Sequence of chain 1.B:
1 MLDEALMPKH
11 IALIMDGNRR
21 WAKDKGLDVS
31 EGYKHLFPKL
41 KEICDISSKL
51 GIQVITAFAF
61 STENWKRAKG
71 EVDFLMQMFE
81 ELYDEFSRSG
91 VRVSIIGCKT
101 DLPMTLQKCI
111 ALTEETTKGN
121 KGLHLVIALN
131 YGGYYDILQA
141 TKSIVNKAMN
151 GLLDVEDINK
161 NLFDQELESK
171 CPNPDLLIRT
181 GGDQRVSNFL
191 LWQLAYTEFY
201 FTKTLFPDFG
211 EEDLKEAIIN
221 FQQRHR

Binding-site contacts:
Ligand atom O2 contacts residue ASN18 of chain 1.B at 3.4 Å (h-bond).
Ligand atom O2 contacts residue ASP16 of chain 1.B at 3.8 Å.
Ligand atom S9 contacts residue ASP16 of chain 1.B at 3.5 Å (salt-bridge).
Ligand atom O4 contacts residue ASP16 of chain 1.B at 2.6 Å (salt-bridge).
Ligand atom O8 contacts residue ASP16 of chain 1.B at 2.8 Å (salt-bridge).
Ligand atom O2 contacts residue ARG19 of chain 1.B at 3.1 Å (salt-bridge).
Ligand atom O4 contacts residue MG1 of chain 1.F at 2.1 Å.
Ligand atom P1 contacts residue ARG20 of chain 1.B at 3.5 Å.
Ligand atom O5 contacts residue GLY17 of chain 1.B at 3.3 Å.
Ligand atom P1 contacts residue MG1 of chain 1.F at 3.4 Å.
Ligand atom O8 contacts residue ARG67 of chain 1.B at 2.8 Å (salt-bridge).
Ligand atom O7 contacts residue ARG19 of chain 1.B at 3.3 Å (salt-bridge).
Ligand atom O4 contacts residue ARG20 of chain 1.B at 2.9 Å (salt-bridge).
Ligand atom C10 contacts residue ASP16 of chain 1.B at 3.5 Å.
Ligand atom O6 contacts residue MG1 of chain 1.F at 3.9 Å.
Ligand atom O8 contacts residue IPR1 of chain 1.H at 3.9 Å.
Ligand atom C13 contacts residue ALA59 of chain 1.B at 3.2 Å (hydrophobic).
Ligand atom O5 contacts residue ARG19 of chain 1.B at 3.5 Å (salt-bridge).
Ligand atom O8 contacts residue MG1 of chain 1.F at 2.3 Å.
Ligand atom C12 contacts residue ALA59 of chain 1.B at 3.5 Å (hydrophobic).
Ligand atom O7 contacts residue TYR33 of chain 1.B at 3.3 Å (h-bond).
Ligand atom P3 contacts residue ASP16 of chain 1.B at 3.5 Å.
Ligand atom O5 contacts residue ARG20 of chain 1.B at 2.6 Å (salt-bridge).
Ligand atom C14 contacts residue LEU36 of chain 1.B at 3.8 Å (hydrophobic).
Ligand atom C10 contacts residue MET15 of chain 1.B at 3.5 Å (hydrophobic).
Ligand atom O5 contacts residue ASN18 of chain 1.B at 3.7 Å.
Ligand atom O4 contacts residue GLY17 of chain 1.B at 3.8 Å.
Ligand atom O6 contacts residue ARG19 of chain 1.B at 3.0 Å (salt-bridge).
Ligand atom S9 contacts residue MET15 of chain 1.B at 3.7 Å.
Ligand atom O2 contacts residue GLY17 of chain 1.B at 3.8 Å.
Ligand atom P1 contacts residue ASP16 of chain 1.B at 3.7 Å.
Ligand atom P3 contacts residue MG1 of chain 1.F at 3.6 Å.
Ligand atom S9 contacts residue ASN18 of chain 1.B at 3.6 Å (h-bond).
Ligand atom P3 contacts residue ARG67 of chain 1.B at 3.7 Å.
Ligand atom O7 contacts residue ARG67 of chain 1.B at 2.5 Å (salt-bridge).
Ligand atom C11 contacts residue ARG67 of chain 1.B at 3.7 Å.
Ligand atom C10 contacts residue IPR1 of chain 1.H at 3.6 Å.
Ligand atom P1 contacts residue ARG19 of chain 1.B at 3.8 Å.
Ligand atom C14 contacts residue ALA59 of chain 1.B at 3.4 Å (hydrophobic).
Ligand atom S9 contacts residue GLY17 of chain 1.B at 3.8 Å.

The small molecule below binds the protein below.
Small molecule (SMILES): CC(C)=CCS[P](=O)(O)OP(=O)(O)O